Binding-site contacts:
Ligand atom C4' contacts residue VAL47 of chain 17.A at 4.1 Å (hydrophobic).
Ligand atom C4' contacts residue ASN414 of chain 17.A at 3.0 Å.
Ligand atom C5' contacts residue ASN414 of chain 17.A at 3.3 Å.
Ligand atom C2' contacts residue VAL47 of chain 17.A at 4.3 Å (hydrophobic).
Ligand atom OP2 contacts residue ARG412 of chain 17.A at 1.4 Å (salt-bridge).
Ligand atom O4' contacts residue ASN414 of chain 17.A at 2.9 Å (h-bond).
Ligand atom OP2 contacts residue LYS21 of chain 16.C at 2.7 Å (salt-bridge).
Ligand atom P contacts residue LYS21 of chain 16.C at 3.4 Å.
Ligand atom OP1 contacts residue LYS21 of chain 16.C at 3.9 Å.
Ligand atom C5' contacts residue ARG412 of chain 17.A at 3.0 Å.
Ligand atom C4' contacts residue ARG412 of chain 17.A at 4.4 Å.
Ligand atom C3' contacts residue ASN414 of chain 17.A at 4.5 Å.
Ligand atom C3' contacts residue VAL47 of chain 17.A at 4.0 Å (hydrophobic).
Ligand atom O3' contacts residue ARG412 of chain 17.A at 4.3 Å.
Ligand atom O3' contacts residue VAL47 of chain 17.A at 3.1 Å.
Ligand atom OP2 contacts residue ARG18 of chain 16.C at 3.7 Å.
Ligand atom OP1 contacts residue ARG18 of chain 16.C at 4.0 Å.
Ligand atom P contacts residue ARG412 of chain 17.A at 2.7 Å.
Ligand atom O5' contacts residue ARG412 of chain 17.A at 3.1 Å (salt-bridge).
Ligand atom OP1 contacts residue ARG412 of chain 17.A at 3.8 Å.
Ligand atom C1' contacts residue ASN414 of chain 17.A at 4.1 Å.

This protein binds this small molecule.
Small molecule (SMILES): Nc1ccn([C@H]2C[C@H](O)[C@@H](COP(=O)(O)O)O2)c(=O)n1

Sequence of chain 17.A:
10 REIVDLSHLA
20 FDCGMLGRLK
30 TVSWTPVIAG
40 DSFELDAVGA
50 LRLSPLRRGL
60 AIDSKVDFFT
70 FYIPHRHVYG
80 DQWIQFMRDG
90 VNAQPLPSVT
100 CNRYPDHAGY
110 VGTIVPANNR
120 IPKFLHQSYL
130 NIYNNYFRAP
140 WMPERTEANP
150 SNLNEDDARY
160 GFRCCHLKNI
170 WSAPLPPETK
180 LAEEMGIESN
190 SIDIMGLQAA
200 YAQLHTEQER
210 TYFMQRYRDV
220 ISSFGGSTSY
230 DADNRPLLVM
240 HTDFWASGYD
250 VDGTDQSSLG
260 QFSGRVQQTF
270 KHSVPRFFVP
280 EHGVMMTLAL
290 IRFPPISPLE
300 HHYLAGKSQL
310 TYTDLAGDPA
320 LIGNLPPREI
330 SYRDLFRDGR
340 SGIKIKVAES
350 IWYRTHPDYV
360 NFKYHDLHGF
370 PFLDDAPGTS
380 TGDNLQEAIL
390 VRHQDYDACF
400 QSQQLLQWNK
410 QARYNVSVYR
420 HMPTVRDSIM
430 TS

Sequence of chain 16.C:
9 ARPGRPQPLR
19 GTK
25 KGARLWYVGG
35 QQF